Binding-site contacts:
Ligand atom O3 contacts residue HIS93 of chain 1.D at 3.4 Å (h-bond).
Ligand atom O3 contacts residue PRO512 of chain 1.D at 3.5 Å.
Ligand atom C1 contacts residue CYS557 of chain 1.D at 3.9 Å (hydrophobic).
Ligand atom C3 contacts residue CYS560 of chain 1.D at 3.0 Å (hydrophobic).
Ligand atom C3 contacts residue ALA488 of chain 1.D at 4.2 Å (hydrophobic).
Ligand atom C3 contacts residue VAL92 of chain 1.D at 3.7 Å (hydrophobic).
Ligand atom O3 contacts residue LEU493 of chain 1.D at 3.5 Å.
Ligand atom N1 contacts residue ARG490 of chain 1.D at 3.7 Å.
Ligand atom O3 contacts residue CYS560 of chain 1.D at 3.8 Å.
Ligand atom N1 contacts residue CYS560 of chain 1.D at 3.4 Å.
Ligand atom N2 contacts residue CSX89 of chain 1.D at 3.5 Å.
Ligand atom N1 contacts residue VAL511 of chain 1.D at 3.7 Å.
Ligand atom C3 contacts residue CSX89 of chain 1.D at 3.0 Å.
Ligand atom O3 contacts residue VAL511 of chain 1.D at 3.4 Å.
Ligand atom C3 contacts residue HIS93 of chain 1.D at 3.5 Å.
Ligand atom O3 contacts residue CSX89 of chain 1.D at 3.9 Å.
Ligand atom C2 contacts residue ARG490 of chain 1.D at 3.5 Å.
Ligand atom C1 contacts residue CSX89 of chain 1.D at 4.1 Å.
Ligand atom C1 contacts residue PRO512 of chain 1.D at 3.7 Å (hydrophobic).
Ligand atom C2 contacts residue ALA488 of chain 1.D at 3.8 Å (hydrophobic).
Ligand atom FE contacts residue CYS560 of chain 1.D at 2.3 Å.
Ligand atom N2 contacts residue ALA488 of chain 1.D at 3.4 Å.
Ligand atom C3 contacts residue VAL511 of chain 1.D at 3.5 Å (hydrophobic).
Ligand atom FE contacts residue NI1 of chain 1.S at 3.0 Å.
Ligand atom C1 contacts residue SER513 of chain 1.D at 3.7 Å.
Ligand atom FE contacts residue CSX89 of chain 1.D at 2.2 Å.
Ligand atom N1 contacts residue PRO512 of chain 1.D at 3.5 Å.
Ligand atom C1 contacts residue CYS560 of chain 1.D at 3.0 Å (hydrophobic).
Ligand atom C1 contacts residue ARG490 of chain 1.D at 3.6 Å.
Ligand atom C1 contacts residue VAL511 of chain 1.D at 3.7 Å (hydrophobic).
Ligand atom N1 contacts residue SER513 of chain 1.D at 2.7 Å (h-bond).
Ligand atom O3 contacts residue VAL92 of chain 1.D at 3.5 Å.
Ligand atom N1 contacts residue CYS557 of chain 1.D at 4.0 Å.
Ligand atom FE contacts residue ARG490 of chain 1.D at 4.1 Å.
Ligand atom C2 contacts residue CSX89 of chain 1.D at 3.0 Å.
Ligand atom C1 contacts residue NI1 of chain 1.S at 4.0 Å.
Ligand atom N2 contacts residue PRO489 of chain 1.D at 3.4 Å (h-bond).
Ligand atom O3 contacts residue ALA488 of chain 1.D at 3.9 Å.
Ligand atom N2 contacts residue ARG490 of chain 1.D at 2.9 Å (salt-bridge).
Ligand atom C3 contacts residue PRO512 of chain 1.D at 3.9 Å (hydrophobic).

A protein and the small-molecule ligand that binds it are described below.
Small molecule (SMILES): N#C[Fe](=C=O)C#N

Sequence of chain 1.D:
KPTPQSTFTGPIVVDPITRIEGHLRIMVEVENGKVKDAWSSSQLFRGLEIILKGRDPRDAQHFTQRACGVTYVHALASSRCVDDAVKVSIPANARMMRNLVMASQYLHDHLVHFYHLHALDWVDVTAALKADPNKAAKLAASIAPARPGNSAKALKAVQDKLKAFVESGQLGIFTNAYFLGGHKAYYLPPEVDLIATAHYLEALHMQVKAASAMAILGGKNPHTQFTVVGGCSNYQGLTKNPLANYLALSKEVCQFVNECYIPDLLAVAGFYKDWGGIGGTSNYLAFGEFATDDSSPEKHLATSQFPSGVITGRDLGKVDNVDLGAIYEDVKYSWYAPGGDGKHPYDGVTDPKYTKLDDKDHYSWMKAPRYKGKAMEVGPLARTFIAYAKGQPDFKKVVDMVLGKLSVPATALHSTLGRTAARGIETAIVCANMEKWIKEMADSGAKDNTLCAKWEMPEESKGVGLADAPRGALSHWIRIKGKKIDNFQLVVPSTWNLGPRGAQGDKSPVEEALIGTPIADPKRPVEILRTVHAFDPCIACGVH